Sequence of chain 1.D:
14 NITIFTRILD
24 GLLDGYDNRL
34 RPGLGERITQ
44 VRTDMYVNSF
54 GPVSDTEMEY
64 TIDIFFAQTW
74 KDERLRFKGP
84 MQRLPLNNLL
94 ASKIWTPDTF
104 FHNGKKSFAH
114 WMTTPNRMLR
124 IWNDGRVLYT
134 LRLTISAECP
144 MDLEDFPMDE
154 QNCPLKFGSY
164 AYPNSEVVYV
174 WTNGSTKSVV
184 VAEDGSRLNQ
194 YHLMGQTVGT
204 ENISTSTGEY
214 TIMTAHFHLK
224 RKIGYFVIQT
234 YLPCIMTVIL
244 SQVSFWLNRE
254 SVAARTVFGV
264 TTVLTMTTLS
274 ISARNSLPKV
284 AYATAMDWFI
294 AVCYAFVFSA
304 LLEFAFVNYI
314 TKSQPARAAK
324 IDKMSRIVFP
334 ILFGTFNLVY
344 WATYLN

This small molecule binds to this protein.
Small molecule (SMILES): CCOC(=O)c1ncn2c1[C@@H]1CCCN1C(=O)c1cc(OC)ccc1-2

Binding-site contacts:
Ligand atom C17 contacts residue PHE103 of chain 1.D at 3.8 Å (hydrophobic).
Ligand atom O3 contacts residue TYR213 of chain 1.D at 3.0 Å.
Ligand atom C contacts residue SER209 of chain 1.D at 3.6 Å.
Ligand atom C contacts residue ASP47 of chain 1.C at 3.4 Å.
Ligand atom C8 contacts residue TYR213 of chain 1.D at 3.4 Å (hydrophobic).
Ligand atom C17 contacts residue TYR213 of chain 1.D at 3.9 Å (hydrophobic).
Ligand atom C9 contacts residue TYR213 of chain 1.D at 3.5 Å (hydrophobic).
Ligand atom C5 contacts residue PHE68 of chain 1.C at 3.9 Å (hydrophobic).
Ligand atom C8 contacts residue SER162 of chain 1.D at 3.1 Å.
Ligand atom O3 contacts residue ILE206 of chain 1.D at 3.8 Å.
Ligand atom O3 contacts residue ILE215 of chain 1.D at 3.7 Å.
Ligand atom C5 contacts residue TYR163 of chain 1.D at 3.5 Å (hydrophobic).
Ligand atom C2 contacts residue PHE68 of chain 1.C at 3.8 Å (hydrophobic).
Ligand atom O2 contacts residue PHE68 of chain 1.C at 3.0 Å.
Ligand atom C15 contacts residue TYR49 of chain 1.C at 3.9 Å (hydrophobic).
Ligand atom O contacts residue THR210 of chain 1.D at 2.9 Å (h-bond).
Ligand atom C2 contacts residue THR210 of chain 1.D at 3.9 Å.
Ligand atom O3 contacts residue SER162 of chain 1.D at 3.7 Å.
Ligand atom N contacts residue PHE68 of chain 1.C at 3.7 Å.
Ligand atom C4 contacts residue PHE68 of chain 1.C at 3.7 Å (hydrophobic).
Ligand atom C17 contacts residue ILE215 of chain 1.D at 3.2 Å (hydrophobic).
Ligand atom C1 contacts residue THR210 of chain 1.D at 3.7 Å.
Ligand atom C3 contacts residue THR133 of chain 1.C at 3.7 Å.
Ligand atom C9 contacts residue SER162 of chain 1.D at 3.8 Å.
Ligand atom C3 contacts residue PHE68 of chain 1.C at 3.8 Å (hydrophobic).
Ligand atom C12 contacts residue PHE68 of chain 1.C at 3.5 Å (hydrophobic).
Ligand atom O1 contacts residue PHE68 of chain 1.C at 2.8 Å (h-bond).
Ligand atom C1 contacts residue ASP47 of chain 1.C at 3.4 Å.
Ligand atom N1 contacts residue THR133 of chain 1.C at 3.1 Å (h-bond).
Ligand atom C17 contacts residue SER162 of chain 1.D at 3.3 Å.
Ligand atom C4 contacts residue THR210 of chain 1.D at 3.9 Å.
Ligand atom O1 contacts residue THR133 of chain 1.C at 3.2 Å (h-bond).
Ligand atom C3 contacts residue THR210 of chain 1.D at 3.9 Å.
Ligand atom C7 contacts residue TYR213 of chain 1.D at 3.9 Å (hydrophobic).
Ligand atom C2 contacts residue THR133 of chain 1.C at 3.4 Å.
Ligand atom C16 contacts residue THR208 of chain 1.D at 3.7 Å.
Ligand atom C1 contacts residue ALA70 of chain 1.C at 3.9 Å (hydrophobic).
Ligand atom O2 contacts residue HIS105 of chain 1.D at 2.9 Å (h-bond).
Ligand atom N1 contacts residue TYR163 of chain 1.D at 3.7 Å.
Ligand atom C7 contacts residue TYR163 of chain 1.D at 3.5 Å (hydrophobic).

Sequence of chain 1.C:
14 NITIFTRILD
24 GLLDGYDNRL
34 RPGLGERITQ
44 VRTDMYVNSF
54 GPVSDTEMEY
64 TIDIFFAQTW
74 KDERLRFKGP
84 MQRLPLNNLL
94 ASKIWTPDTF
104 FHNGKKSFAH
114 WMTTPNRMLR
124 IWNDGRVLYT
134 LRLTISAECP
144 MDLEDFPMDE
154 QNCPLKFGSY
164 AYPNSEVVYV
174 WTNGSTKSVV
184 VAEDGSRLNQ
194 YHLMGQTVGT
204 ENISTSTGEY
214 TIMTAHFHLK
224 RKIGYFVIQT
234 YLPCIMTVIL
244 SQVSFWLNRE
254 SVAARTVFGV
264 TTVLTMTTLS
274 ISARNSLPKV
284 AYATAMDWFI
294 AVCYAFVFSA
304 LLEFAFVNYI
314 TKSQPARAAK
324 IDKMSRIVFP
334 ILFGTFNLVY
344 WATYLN